Binding-site contacts:
Ligand atom O1B contacts residue ASP21 of chain 1.A at 3.4 Å (salt-bridge).
Ligand atom O2G contacts residue GLY84 of chain 1.A at 2.9 Å (h-bond).
Ligand atom O1G contacts residue MG1 of chain 1.B at 1.9 Å.
Ligand atom C6 contacts residue LEU176 of chain 1.A at 3.4 Å (hydrophobic).
Ligand atom C5' contacts residue ASP21 of chain 1.A at 3.1 Å.
Ligand atom O2B contacts residue THR25 of chain 1.A at 2.7 Å (h-bond).
Ligand atom O4' contacts residue LYS137 of chain 1.A at 3.2 Å (salt-bridge).
Ligand atom PB contacts residue LYS24 of chain 1.A at 3.5 Å.
Ligand atom O1A contacts residue GLY23 of chain 1.A at 3.5 Å.
Ligand atom O2G contacts residue VAL20 of chain 1.A at 3.2 Å.
Ligand atom O2B contacts residue LYS24 of chain 1.A at 3.3 Å (salt-bridge).
Ligand atom C5 contacts residue LEU176 of chain 1.A at 3.5 Å (hydrophobic).
Ligand atom C8 contacts residue THR26 of chain 1.A at 3.5 Å.
Ligand atom O6 contacts residue ASP139 of chain 1.A at 3.5 Å (salt-bridge).
Ligand atom O1A contacts residue THR26 of chain 1.A at 2.6 Å (h-bond).
Ligand atom O1B contacts residue LYS24 of chain 1.A at 2.8 Å (salt-bridge).
Ligand atom PG contacts residue MG1 of chain 1.B at 3.1 Å.
Ligand atom N3B contacts residue ASP21 of chain 1.A at 2.9 Å (salt-bridge).
Ligand atom N2 contacts residue ASP139 of chain 1.A at 3.0 Å (salt-bridge).
Ligand atom O2G contacts residue ASP21 of chain 1.A at 3.3 Å (salt-bridge).
Ligand atom O2A contacts residue TYR47 of chain 1.A at 2.6 Å (h-bond).
Ligand atom O6 contacts residue ALA175 of chain 1.A at 3.2 Å (h-bond).
Ligand atom O2B contacts residue MG1 of chain 1.B at 2.1 Å.
Ligand atom O1B contacts residue GLY23 of chain 1.A at 2.9 Å (h-bond).
Ligand atom O2G contacts residue LYS24 of chain 1.A at 2.7 Å (salt-bridge).
Ligand atom O3A contacts residue ASP21 of chain 1.A at 3.3 Å.
Ligand atom N2 contacts residue MET140 of chain 1.A at 3.5 Å.
Ligand atom O1G contacts residue THR62 of chain 1.A at 3.0 Å (h-bond).
Ligand atom O6 contacts residue LEU176 of chain 1.A at 3.3 Å (h-bond).
Ligand atom N1 contacts residue ASP139 of chain 1.A at 3.0 Å (salt-bridge).
Ligand atom O3A contacts residue GLY23 of chain 1.A at 3.3 Å (h-bond).
Ligand atom N3B contacts residue MG1 of chain 1.B at 3.2 Å.
Ligand atom O6 contacts residue SER174 of chain 1.A at 2.8 Å (h-bond).
Ligand atom PB contacts residue MG1 of chain 1.B at 3.2 Å.
Ligand atom N7 contacts residue ASN136 of chain 1.A at 3.1 Å (h-bond).
Ligand atom O1B contacts residue HIS22 of chain 1.A at 3.2 Å (h-bond).
Ligand atom O1A contacts residue THR25 of chain 1.A at 3.4 Å (h-bond).
Ligand atom O6 contacts residue ASN136 of chain 1.A at 3.2 Å (h-bond).
Ligand atom O3G contacts residue ILE61 of chain 1.A at 3.4 Å.
Ligand atom O3G contacts residue THR62 of chain 1.A at 3.0 Å (h-bond).

The protein below binds the small molecule below.
Small molecule (SMILES): Nc1nc2c(ncn2[C@@H]2O[C@H](CO[P](=O)(O)O[P](=O)(O)NP(=O)(O)O)[C@@H](O)[C@H]2O)c(=O)[nH]1

Sequence of chain 1.A:
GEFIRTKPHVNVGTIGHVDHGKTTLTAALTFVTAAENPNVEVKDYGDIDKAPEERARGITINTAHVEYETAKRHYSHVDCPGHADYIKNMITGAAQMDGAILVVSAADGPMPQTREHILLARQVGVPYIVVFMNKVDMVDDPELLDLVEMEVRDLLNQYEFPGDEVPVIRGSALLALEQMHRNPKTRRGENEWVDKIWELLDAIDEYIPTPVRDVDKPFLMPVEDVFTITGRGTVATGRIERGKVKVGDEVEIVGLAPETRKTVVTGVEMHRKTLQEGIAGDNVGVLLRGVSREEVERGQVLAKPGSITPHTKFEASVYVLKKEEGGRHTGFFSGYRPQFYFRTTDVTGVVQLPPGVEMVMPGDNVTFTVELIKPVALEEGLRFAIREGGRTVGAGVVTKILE